A protein and the small-molecule ligand that binds it are described below.
Small molecule (SMILES): C/C=C/C=C/C=C/C(=O)N[C@@H](Cc1ccccc1)C(=O)N[C@H]1COC(=O)[C@@H]2C[C@@H](C)CN2C(=O)[C@H](C)NC(=O)[C@H](C)N(C)C(=O)[C@@H]2CCCN2C1=O

Binding-site contacts:
Ligand atom CE2 contacts residue TYR69 of chain 1.E at 3.6 Å (hydrophobic).
Ligand atom CZ contacts residue THR86 of chain 1.D at 3.3 Å.
Ligand atom CB contacts residue LEU97 of chain 1.E at 3.6 Å (hydrophobic).
Ligand atom CA contacts residue PHE67 of chain 1.E at 3.5 Å (hydrophobic).
Ligand atom CA contacts residue PHE67 of chain 1.E at 3.7 Å (hydrophobic).
Ligand atom N contacts residue PHE67 of chain 1.E at 3.9 Å.
Ligand atom C1 contacts residue LEU55 of chain 1.D at 3.9 Å (hydrophobic).
Ligand atom CD2 contacts residue TYR69 of chain 1.E at 3.4 Å (hydrophobic).
Ligand atom CB contacts residue PHE67 of chain 1.E at 3.7 Å (hydrophobic).
Ligand atom C2 contacts residue TYR69 of chain 1.E at 3.5 Å (hydrophobic).
Ligand atom CE1 contacts residue THR86 of chain 1.D at 3.7 Å.
Ligand atom O contacts residue PHE67 of chain 1.E at 3.7 Å.
Ligand atom CB contacts residue SER95 of chain 1.E at 3.7 Å.
Ligand atom CG contacts residue LEU97 of chain 1.E at 3.8 Å (hydrophobic).
Ligand atom CD1 contacts residue PHE89 of chain 1.D at 3.9 Å (hydrophobic).
Ligand atom CD1 contacts residue LEU121 of chain 1.E at 3.8 Å (hydrophobic).
Ligand atom O contacts residue TYR69 of chain 1.E at 2.6 Å (h-bond).
Ligand atom C7 contacts residue GLU33 of chain 1.E at 3.6 Å.
Ligand atom CE1 contacts residue LEU121 of chain 1.E at 3.7 Å (hydrophobic).
Ligand atom C8 contacts residue SER59 of chain 1.D at 3.7 Å.
Ligand atom C2 contacts residue LEU55 of chain 1.D at 3.7 Å (hydrophobic).
Ligand atom C7 contacts residue SER59 of chain 1.D at 3.6 Å.
Ligand atom C contacts residue PHE89 of chain 1.D at 3.8 Å (hydrophobic).
Ligand atom C4 contacts residue ILE35 of chain 1.E at 3.5 Å (hydrophobic).
Ligand atom CB contacts residue PHE67 of chain 1.E at 3.4 Å (hydrophobic).
Ligand atom CB contacts residue LEU198 of chain 1.E at 4.0 Å (hydrophobic).
Ligand atom N contacts residue TYR69 of chain 1.E at 3.1 Å (h-bond).
Ligand atom CM contacts residue PHE119 of chain 1.E at 3.7 Å (hydrophobic).
Ligand atom N contacts residue PHE89 of chain 1.D at 3.8 Å.
Ligand atom CE2 contacts residue LEU99 of chain 1.E at 3.9 Å (hydrophobic).
Ligand atom CM contacts residue LEU198 of chain 1.E at 3.8 Å (hydrophobic).
Ligand atom CD contacts residue TYR69 of chain 1.E at 3.5 Å (hydrophobic).
Ligand atom CA contacts residue PHE89 of chain 1.D at 3.8 Å (hydrophobic).
Ligand atom C contacts residue PHE67 of chain 1.E at 3.6 Å (hydrophobic).
Ligand atom CD2 contacts residue LEU97 of chain 1.E at 3.8 Å (hydrophobic).
Ligand atom CZ contacts residue LEU121 of chain 1.E at 3.7 Å (hydrophobic).
Ligand atom O contacts residue PHE89 of chain 1.D at 3.7 Å.
Ligand atom CE contacts residue GLU33 of chain 1.E at 3.8 Å.
Ligand atom C contacts residue TYR69 of chain 1.E at 3.7 Å (hydrophobic).
Ligand atom C1 contacts residue TYR69 of chain 1.E at 3.8 Å (hydrophobic).

Sequence of chain 1.E:
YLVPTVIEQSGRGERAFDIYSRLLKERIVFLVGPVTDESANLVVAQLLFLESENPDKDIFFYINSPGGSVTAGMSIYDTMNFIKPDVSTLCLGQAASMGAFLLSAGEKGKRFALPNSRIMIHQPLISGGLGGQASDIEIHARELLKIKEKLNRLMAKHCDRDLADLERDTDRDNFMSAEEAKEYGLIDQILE

Sequence of chain 1.D:
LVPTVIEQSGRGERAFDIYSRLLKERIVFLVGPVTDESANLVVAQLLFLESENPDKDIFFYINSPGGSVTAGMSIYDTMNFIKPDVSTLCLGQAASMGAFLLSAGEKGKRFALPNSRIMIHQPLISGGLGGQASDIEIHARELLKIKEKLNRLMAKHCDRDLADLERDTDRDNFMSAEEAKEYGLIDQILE